A small-molecule ligand and the protein it binds are described below.
Small molecule (SMILES): CC(=O)N[C@@H]1[C@@H](O)[C@H](O)[C@@H](CO)O[C@H]1O

Binding-site contacts:
Ligand atom N2 contacts residue ASN154 of chain 40.C at 3.1 Å (h-bond).
Ligand atom C1 contacts residue SER156 of chain 40.C at 4.1 Å.
Ligand atom C7 contacts residue ASN154 of chain 40.C at 3.4 Å.
Ligand atom O6 contacts residue SER157 of chain 40.C at 4.4 Å.
Ligand atom C5 contacts residue SER157 of chain 40.C at 4.3 Å.
Ligand atom C2 contacts residue ASN154 of chain 40.C at 2.5 Å.
Ligand atom C1 contacts residue SER157 of chain 40.C at 4.2 Å.
Ligand atom C5 contacts residue SER156 of chain 40.C at 4.4 Å.
Ligand atom O5 contacts residue SER156 of chain 40.C at 4.3 Å.
Ligand atom C5 contacts residue ASN154 of chain 40.C at 3.6 Å.
Ligand atom O7 contacts residue ASN154 of chain 40.C at 3.8 Å.
Ligand atom C6 contacts residue SER157 of chain 40.C at 4.1 Å.
Ligand atom C3 contacts residue ASN154 of chain 40.C at 3.9 Å.
Ligand atom C1 contacts residue ASN154 of chain 40.C at 1.4 Å.
Ligand atom C8 contacts residue ASN154 of chain 40.C at 3.8 Å.
Ligand atom O5 contacts residue ASN154 of chain 40.C at 2.3 Å (h-bond).
Ligand atom O5 contacts residue SER157 of chain 40.C at 3.5 Å (h-bond).
Ligand atom C4 contacts residue ASN154 of chain 40.C at 4.2 Å.

Sequence of chain 40.C:
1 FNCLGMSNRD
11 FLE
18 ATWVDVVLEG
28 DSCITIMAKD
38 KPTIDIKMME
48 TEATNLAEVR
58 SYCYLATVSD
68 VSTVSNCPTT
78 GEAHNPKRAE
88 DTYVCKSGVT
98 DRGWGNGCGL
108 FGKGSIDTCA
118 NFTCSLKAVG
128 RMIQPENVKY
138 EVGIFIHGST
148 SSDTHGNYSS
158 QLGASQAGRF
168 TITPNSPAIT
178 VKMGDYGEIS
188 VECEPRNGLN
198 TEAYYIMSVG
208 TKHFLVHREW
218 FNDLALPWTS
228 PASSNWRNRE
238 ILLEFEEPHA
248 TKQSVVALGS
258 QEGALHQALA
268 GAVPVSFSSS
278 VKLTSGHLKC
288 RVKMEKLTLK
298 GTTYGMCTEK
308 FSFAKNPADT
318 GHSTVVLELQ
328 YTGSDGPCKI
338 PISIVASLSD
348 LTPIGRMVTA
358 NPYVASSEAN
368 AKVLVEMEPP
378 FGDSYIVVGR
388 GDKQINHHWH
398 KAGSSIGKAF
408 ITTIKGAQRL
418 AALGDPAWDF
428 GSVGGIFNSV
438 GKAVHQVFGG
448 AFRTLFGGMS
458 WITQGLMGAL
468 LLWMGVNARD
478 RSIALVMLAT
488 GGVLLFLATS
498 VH